Sequence of chain 1.E:
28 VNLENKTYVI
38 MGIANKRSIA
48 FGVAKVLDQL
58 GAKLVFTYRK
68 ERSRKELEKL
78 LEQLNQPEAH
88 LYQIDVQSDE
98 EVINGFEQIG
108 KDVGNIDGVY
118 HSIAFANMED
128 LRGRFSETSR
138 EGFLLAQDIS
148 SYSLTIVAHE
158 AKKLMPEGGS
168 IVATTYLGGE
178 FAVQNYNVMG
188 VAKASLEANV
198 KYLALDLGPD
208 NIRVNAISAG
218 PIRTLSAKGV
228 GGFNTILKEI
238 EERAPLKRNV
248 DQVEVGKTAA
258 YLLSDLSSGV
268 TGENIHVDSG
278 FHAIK

A protein and the small-molecule ligand that binds it are described below.
Small molecule (SMILES): Oc1cc(Cl)ccc1Oc1ccccc1

Binding-site contacts:
Ligand atom CAN contacts residue NAP1 of chain 1.T at 3.5 Å.
Ligand atom CAH contacts residue PHE230 of chain 1.E at 3.7 Å (hydrophobic).
Ligand atom CL1 contacts residue PHE230 of chain 1.E at 3.7 Å.
Ligand atom CAF contacts residue SER223 of chain 1.E at 3.4 Å.
Ligand atom CAG contacts residue VAL227 of chain 1.E at 3.8 Å (hydrophobic).
Ligand atom CAD contacts residue PHE122 of chain 1.E at 3.9 Å (hydrophobic).
Ligand atom CAE contacts residue VAL227 of chain 1.E at 4.2 Å (hydrophobic).
Ligand atom CAG contacts residue SER223 of chain 1.E at 4.0 Å.
Ligand atom OAK contacts residue NAP1 of chain 1.T at 3.1 Å (h-bond).
Ligand atom OAK contacts residue SER223 of chain 1.E at 3.7 Å.
Ligand atom CAF contacts residue NAP1 of chain 1.T at 3.6 Å.
Ligand atom CAI contacts residue VAL227 of chain 1.E at 4.2 Å (hydrophobic).
Ligand atom CAD contacts residue SER223 of chain 1.E at 4.0 Å.
Ligand atom CL1 contacts residue TYR173 of chain 1.E at 3.5 Å.
Ligand atom CAI contacts residue ALA224 of chain 1.E at 3.6 Å (hydrophobic).
Ligand atom CL1 contacts residue NAP1 of chain 1.T at 3.6 Å.
Ligand atom CAE contacts residue LEU128 of chain 1.E at 3.5 Å (hydrophobic).
Ligand atom CAH contacts residue NAP1 of chain 1.T at 3.2 Å.
Ligand atom OAA contacts residue TYR183 of chain 1.E at 2.6 Å (h-bond).
Ligand atom CAI contacts residue NAP1 of chain 1.T at 3.4 Å.
Ligand atom CAD contacts residue ALA121 of chain 1.E at 3.7 Å (hydrophobic).
Ligand atom CAJ contacts residue NAP1 of chain 1.T at 3.5 Å.
Ligand atom OAA contacts residue NAP1 of chain 1.T at 2.4 Å (h-bond).
Ligand atom CAJ contacts residue TYR183 of chain 1.E at 3.4 Å (hydrophobic).
Ligand atom CAC contacts residue MET186 of chain 1.E at 3.9 Å (hydrophobic).
Ligand atom CAF contacts residue ALA121 of chain 1.E at 3.9 Å (hydrophobic).
Ligand atom CAC contacts residue ALA123 of chain 1.E at 3.9 Å (hydrophobic).
Ligand atom CAL contacts residue NAP1 of chain 1.T at 3.4 Å.
Ligand atom CAI contacts residue SER223 of chain 1.E at 4.2 Å.
Ligand atom CAE contacts residue MET186 of chain 1.E at 4.1 Å (hydrophobic).
Ligand atom CAH contacts residue VAL227 of chain 1.E at 3.9 Å (hydrophobic).
Ligand atom CAM contacts residue TYR183 of chain 1.E at 3.5 Å (hydrophobic).
Ligand atom CAL contacts residue VAL227 of chain 1.E at 4.2 Å (hydrophobic).
Ligand atom CAC contacts residue LEU128 of chain 1.E at 3.9 Å (hydrophobic).
Ligand atom OAA contacts residue LYS190 of chain 1.E at 3.8 Å.
Ligand atom CAM contacts residue NAP1 of chain 1.T at 3.3 Å.
Ligand atom CAN contacts residue SER223 of chain 1.E at 3.6 Å.
Ligand atom CAO contacts residue NAP1 of chain 1.T at 3.4 Å.
Ligand atom CAH contacts residue ALA224 of chain 1.E at 3.7 Å (hydrophobic).
Ligand atom CAJ contacts residue TYR173 of chain 1.E at 3.8 Å (hydrophobic).